Binding-site contacts:
Ligand atom O01 contacts residue SER129 of chain 1.I at 3.6 Å (h-bond).
Ligand atom O01 contacts residue THR1 of chain 1.I at 2.5 Å (h-bond).
Ligand atom C15 contacts residue THR21 of chain 1.I at 3.5 Å.
Ligand atom C02 contacts residue THR1 of chain 1.I at 1.8 Å.
Ligand atom C01 contacts residue THR1 of chain 1.I at 2.6 Å.
Ligand atom C27 contacts residue ILE140 of chain 1.J at 3.4 Å (hydrophobic).
Ligand atom C14 contacts residue THR21 of chain 1.I at 3.7 Å.
Ligand atom O03 contacts residue THR21 of chain 1.I at 3.1 Å (h-bond).
Ligand atom C32 contacts residue ASP138 of chain 1.J at 3.7 Å.
Ligand atom C27 contacts residue ASP138 of chain 1.J at 2.5 Å.
Ligand atom C11 contacts residue LYS33 of chain 1.I at 3.5 Å.
Ligand atom C28 contacts residue ASP138 of chain 1.J at 2.2 Å.
Ligand atom C35 contacts residue ALA136 of chain 1.J at 3.0 Å (hydrophobic).
Ligand atom N01 contacts residue GLY47 of chain 1.I at 2.5 Å (h-bond).
Ligand atom C01 contacts residue GLY47 of chain 1.I at 3.2 Å.
Ligand atom N04 contacts residue ASP138 of chain 1.J at 2.5 Å (salt-bridge).
Ligand atom C14 contacts residue GLY47 of chain 1.I at 3.7 Å.
Ligand atom C02 contacts residue GLY47 of chain 1.I at 3.6 Å.
Ligand atom C12 contacts residue SER32 of chain 1.I at 3.3 Å.
Ligand atom N05 contacts residue ASP138 of chain 1.J at 2.8 Å (salt-bridge).
Ligand atom C35 contacts residue CYS144 of chain 1.J at 2.8 Å (hydrophobic).
Ligand atom C05 contacts residue GLY47 of chain 1.I at 3.1 Å.
Ligand atom C36 contacts residue ALA136 of chain 1.J at 3.4 Å (hydrophobic).
Ligand atom C34 contacts residue LYS143 of chain 1.J at 3.6 Å.
Ligand atom N02 contacts residue ALA20 of chain 1.I at 3.7 Å.
Ligand atom S01 contacts residue THR1 of chain 1.I at 3.5 Å (h-bond).
Ligand atom C10 contacts residue LYS33 of chain 1.I at 3.2 Å.
Ligand atom C08 contacts residue ALA49 of chain 1.I at 3.5 Å (hydrophobic).
Ligand atom N02 contacts residue ALA49 of chain 1.I at 3.5 Å.
Ligand atom C10 contacts residue LEU52 of chain 1.I at 3.0 Å (hydrophobic).
Ligand atom C29 contacts residue ASP138 of chain 1.J at 2.6 Å.
Ligand atom C11 contacts residue LEU52 of chain 1.I at 3.1 Å (hydrophobic).
Ligand atom C07 contacts residue LYS33 of chain 1.I at 3.6 Å.
Ligand atom C05 contacts residue THR1 of chain 1.I at 3.1 Å.
Ligand atom C24 contacts residue ILE140 of chain 1.J at 2.9 Å (hydrophobic).
Ligand atom C11 contacts residue SER32 of chain 1.I at 3.7 Å.
Ligand atom C03 contacts residue THR1 of chain 1.I at 2.7 Å.
Ligand atom C34 contacts residue CYS144 of chain 1.J at 2.8 Å (hydrophobic).
Ligand atom C20 contacts residue THR21 of chain 1.I at 3.7 Å.
Ligand atom N03 contacts residue THR21 of chain 1.I at 2.6 Å (h-bond).

The small molecule below binds the protein below.
Small molecule (SMILES): CC(C)C[C@H](NC(=O)[C@H](Cc1c[nH]c2ccccc12)NC(=O)CN1CCOCC1)C(=O)N[C@H](/C=C/S(C)(=O)=O)Cc1c[nH]c2ccccc12

Sequence of chain 1.I:
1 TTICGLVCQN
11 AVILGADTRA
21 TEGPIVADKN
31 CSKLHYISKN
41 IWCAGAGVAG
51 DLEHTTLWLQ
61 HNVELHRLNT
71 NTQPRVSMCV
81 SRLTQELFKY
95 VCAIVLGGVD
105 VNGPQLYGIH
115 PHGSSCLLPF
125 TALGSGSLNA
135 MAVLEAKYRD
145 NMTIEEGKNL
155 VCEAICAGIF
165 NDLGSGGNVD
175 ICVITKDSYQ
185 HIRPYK

Sequence of chain 1.J:
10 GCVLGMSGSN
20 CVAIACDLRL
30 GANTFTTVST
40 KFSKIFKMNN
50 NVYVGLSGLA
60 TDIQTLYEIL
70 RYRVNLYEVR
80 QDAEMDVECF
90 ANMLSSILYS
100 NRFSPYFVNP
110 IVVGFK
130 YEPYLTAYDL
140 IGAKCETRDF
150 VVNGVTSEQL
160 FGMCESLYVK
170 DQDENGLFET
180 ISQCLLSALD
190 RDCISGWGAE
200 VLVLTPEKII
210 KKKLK